The small molecule below binds the protein below.
Small molecule (SMILES): CC(=O)N[C@H]1[C@H](O[C@H]2[C@H](O)[C@@H](NC(C)=O)CO[C@@H]2CO)O[C@H](CO)[C@@H](O[C@@H]2O[C@H](CO)[C@@H](O)[C@H](O)[C@@H]2O)[C@@H]1O

Sequence of chain 1.C:
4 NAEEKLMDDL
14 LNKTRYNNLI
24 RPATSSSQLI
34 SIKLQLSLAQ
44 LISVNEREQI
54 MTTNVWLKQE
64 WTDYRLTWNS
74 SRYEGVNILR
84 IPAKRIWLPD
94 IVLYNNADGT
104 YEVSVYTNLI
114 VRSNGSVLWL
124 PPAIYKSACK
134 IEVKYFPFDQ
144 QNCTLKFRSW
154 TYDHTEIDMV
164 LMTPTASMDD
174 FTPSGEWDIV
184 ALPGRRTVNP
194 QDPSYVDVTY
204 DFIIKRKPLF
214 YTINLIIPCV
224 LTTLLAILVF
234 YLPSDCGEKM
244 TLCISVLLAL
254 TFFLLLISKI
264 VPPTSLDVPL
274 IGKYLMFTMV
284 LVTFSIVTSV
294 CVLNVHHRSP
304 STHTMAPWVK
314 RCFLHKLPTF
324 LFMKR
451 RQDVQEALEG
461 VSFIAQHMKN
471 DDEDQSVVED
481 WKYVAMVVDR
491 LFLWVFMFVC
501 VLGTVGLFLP

Binding-site contacts:
Ligand atom C5 contacts residue ASN117 of chain 1.C at 3.5 Å.
Ligand atom O7 contacts residue ASN117 of chain 1.C at 3.5 Å (h-bond).
Ligand atom C1 contacts residue ASN117 of chain 1.C at 1.5 Å.
Ligand atom C4 contacts residue ASN117 of chain 1.C at 4.2 Å.
Ligand atom C3 contacts residue ASN117 of chain 1.C at 3.8 Å.
Ligand atom O3 contacts residue ARG115 of chain 1.C at 4.5 Å.
Ligand atom O5 contacts residue ASN117 of chain 1.C at 2.3 Å (h-bond).
Ligand atom N2 contacts residue ASN117 of chain 1.C at 3.0 Å (h-bond).
Ligand atom C7 contacts residue ASN117 of chain 1.C at 3.4 Å.
Ligand atom C2 contacts residue ASN117 of chain 1.C at 2.6 Å.